Sequence of chain 1.A:
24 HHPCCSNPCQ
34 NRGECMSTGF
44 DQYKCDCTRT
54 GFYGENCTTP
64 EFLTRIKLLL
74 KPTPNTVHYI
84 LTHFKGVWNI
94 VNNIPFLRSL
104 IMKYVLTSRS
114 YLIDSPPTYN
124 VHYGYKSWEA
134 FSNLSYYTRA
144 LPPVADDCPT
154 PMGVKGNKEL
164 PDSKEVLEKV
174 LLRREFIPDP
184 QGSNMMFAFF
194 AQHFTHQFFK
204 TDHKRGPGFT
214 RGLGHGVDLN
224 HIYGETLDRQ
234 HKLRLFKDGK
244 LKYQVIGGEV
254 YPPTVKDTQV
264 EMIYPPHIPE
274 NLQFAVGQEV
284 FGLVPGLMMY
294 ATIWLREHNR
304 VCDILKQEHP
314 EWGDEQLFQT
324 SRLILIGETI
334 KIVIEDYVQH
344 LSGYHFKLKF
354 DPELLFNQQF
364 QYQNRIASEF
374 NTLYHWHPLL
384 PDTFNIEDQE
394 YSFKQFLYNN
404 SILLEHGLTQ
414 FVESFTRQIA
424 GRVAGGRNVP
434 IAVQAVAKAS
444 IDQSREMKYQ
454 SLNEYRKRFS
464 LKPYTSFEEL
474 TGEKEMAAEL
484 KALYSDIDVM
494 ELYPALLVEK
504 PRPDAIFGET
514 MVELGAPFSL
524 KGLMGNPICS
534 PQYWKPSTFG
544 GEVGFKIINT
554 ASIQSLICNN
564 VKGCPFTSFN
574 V

Sequence of chain 1.B:
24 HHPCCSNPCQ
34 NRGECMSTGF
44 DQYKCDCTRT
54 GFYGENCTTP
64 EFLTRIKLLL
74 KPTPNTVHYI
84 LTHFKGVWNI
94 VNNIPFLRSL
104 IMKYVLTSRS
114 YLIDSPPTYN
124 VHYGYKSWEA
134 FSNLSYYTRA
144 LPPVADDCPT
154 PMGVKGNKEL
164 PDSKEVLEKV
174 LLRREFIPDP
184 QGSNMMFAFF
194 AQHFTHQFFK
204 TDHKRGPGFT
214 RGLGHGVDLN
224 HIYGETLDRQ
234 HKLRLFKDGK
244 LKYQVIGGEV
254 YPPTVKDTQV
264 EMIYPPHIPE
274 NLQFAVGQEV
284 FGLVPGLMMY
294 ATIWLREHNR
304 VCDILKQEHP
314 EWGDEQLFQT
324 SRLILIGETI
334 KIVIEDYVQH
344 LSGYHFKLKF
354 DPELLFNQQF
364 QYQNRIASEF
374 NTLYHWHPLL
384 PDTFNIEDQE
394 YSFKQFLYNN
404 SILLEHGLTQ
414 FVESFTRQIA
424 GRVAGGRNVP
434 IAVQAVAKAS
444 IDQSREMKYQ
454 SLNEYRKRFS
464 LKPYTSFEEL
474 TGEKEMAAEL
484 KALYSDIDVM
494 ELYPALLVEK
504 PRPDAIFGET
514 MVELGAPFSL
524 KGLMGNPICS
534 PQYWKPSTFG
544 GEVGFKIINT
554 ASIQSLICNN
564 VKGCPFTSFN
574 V

The small molecule below binds the protein below.
Small molecule (SMILES): CC(=O)N[C@H]1[C@H](O[C@H]2[C@H](O)[C@@H](NC(C)=O)CO[C@@H]2CO)O[C@H](CO)[C@@H](O[C@@H]2O[C@H](CO)[C@@H](O)[C@H](O)[C@@H]2O)[C@@H]1O

Binding-site contacts:
Ligand atom C2 contacts residue GLU132 of chain 1.B at 4.3 Å.
Ligand atom C6 contacts residue PHE212 of chain 1.B at 3.6 Å (hydrophobic).
Ligand atom C6 contacts residue TYR139 of chain 1.B at 3.6 Å (hydrophobic).
Ligand atom O7 contacts residue GLU132 of chain 1.B at 4.4 Å.
Ligand atom C3 contacts residue ASN136 of chain 1.B at 3.6 Å.
Ligand atom O7 contacts residue ARG208 of chain 1.B at 4.0 Å.
Ligand atom N2 contacts residue ARG208 of chain 1.B at 4.1 Å.
Ligand atom C8 contacts residue ARG208 of chain 1.B at 3.0 Å.
Ligand atom C1 contacts residue GLU132 of chain 1.B at 4.0 Å.
Ligand atom C5 contacts residue PHE212 of chain 1.B at 4.3 Å (hydrophobic).
Ligand atom O7 contacts residue PHE212 of chain 1.B at 4.2 Å.
Ligand atom C2 contacts residue ARG208 of chain 1.B at 4.2 Å.
Ligand atom C1 contacts residue ASN136 of chain 1.B at 1.4 Å.
Ligand atom O6 contacts residue LEU230 of chain 1.A at 4.0 Å.
Ligand atom C1 contacts residue LEU230 of chain 1.A at 4.3 Å (hydrophobic).
Ligand atom O5 contacts residue LEU230 of chain 1.A at 4.4 Å.
Ligand atom O5 contacts residue ASN136 of chain 1.B at 1.6 Å (h-bond).
Ligand atom C2 contacts residue ASN136 of chain 1.B at 2.4 Å.
Ligand atom C4 contacts residue ASN136 of chain 1.B at 3.8 Å.
Ligand atom O7 contacts residue ASN136 of chain 1.B at 3.8 Å.
Ligand atom O5 contacts residue GLU132 of chain 1.B at 3.4 Å (salt-bridge).
Ligand atom C5 contacts residue ARG208 of chain 1.B at 4.1 Å.
Ligand atom N2 contacts residue ASN136 of chain 1.B at 3.0 Å (h-bond).
Ligand atom O6 contacts residue TYR139 of chain 1.B at 3.3 Å (h-bond).
Ligand atom O6 contacts residue ASP231 of chain 1.A at 3.9 Å.
Ligand atom O4 contacts residue ARG208 of chain 1.B at 3.0 Å (salt-bridge).
Ligand atom C1 contacts residue SER138 of chain 1.B at 4.0 Å.
Ligand atom C7 contacts residue ASN136 of chain 1.B at 3.7 Å.
Ligand atom C6 contacts residue ASN136 of chain 1.B at 4.1 Å.
Ligand atom C5 contacts residue ASN136 of chain 1.B at 3.0 Å.
Ligand atom C3 contacts residue ARG208 of chain 1.B at 4.0 Å.
Ligand atom O3 contacts residue LEU230 of chain 1.A at 4.3 Å.
Ligand atom O7 contacts residue LEU230 of chain 1.A at 3.8 Å.
Ligand atom C7 contacts residue ARG208 of chain 1.B at 3.6 Å.
Ligand atom C4 contacts residue LEU230 of chain 1.A at 4.0 Å (hydrophobic).
Ligand atom C4 contacts residue ARG208 of chain 1.B at 3.9 Å.
Ligand atom C1 contacts residue ARG208 of chain 1.B at 4.2 Å.
Ligand atom O5 contacts residue TYR139 of chain 1.B at 3.9 Å.